Sequence of chain 1.E:
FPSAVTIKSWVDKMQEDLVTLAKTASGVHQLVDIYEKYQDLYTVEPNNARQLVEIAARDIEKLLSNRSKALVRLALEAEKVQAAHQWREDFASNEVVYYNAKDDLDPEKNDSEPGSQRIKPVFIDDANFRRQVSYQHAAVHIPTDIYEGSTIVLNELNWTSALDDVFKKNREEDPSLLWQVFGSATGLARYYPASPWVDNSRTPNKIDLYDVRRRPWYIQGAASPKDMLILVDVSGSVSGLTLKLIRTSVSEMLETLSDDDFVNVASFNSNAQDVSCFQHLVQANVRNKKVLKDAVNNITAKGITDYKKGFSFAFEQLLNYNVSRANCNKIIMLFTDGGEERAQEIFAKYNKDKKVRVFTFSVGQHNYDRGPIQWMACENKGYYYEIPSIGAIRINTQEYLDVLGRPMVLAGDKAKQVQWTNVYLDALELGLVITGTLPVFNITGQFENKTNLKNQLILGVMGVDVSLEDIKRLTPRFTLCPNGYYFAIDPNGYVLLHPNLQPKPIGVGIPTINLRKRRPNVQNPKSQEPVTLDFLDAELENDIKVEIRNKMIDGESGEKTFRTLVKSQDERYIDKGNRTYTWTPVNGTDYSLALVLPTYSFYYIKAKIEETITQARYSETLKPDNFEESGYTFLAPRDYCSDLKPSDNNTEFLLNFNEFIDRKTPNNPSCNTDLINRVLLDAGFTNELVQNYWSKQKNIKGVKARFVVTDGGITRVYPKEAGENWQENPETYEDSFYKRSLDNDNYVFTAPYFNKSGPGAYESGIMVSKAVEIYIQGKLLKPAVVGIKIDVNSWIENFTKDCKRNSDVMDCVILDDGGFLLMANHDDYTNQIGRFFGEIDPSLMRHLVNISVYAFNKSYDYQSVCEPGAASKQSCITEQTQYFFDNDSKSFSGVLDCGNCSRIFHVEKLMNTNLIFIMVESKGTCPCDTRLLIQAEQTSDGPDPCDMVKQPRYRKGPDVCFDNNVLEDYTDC

Binding-site contacts:
Ligand atom C2 contacts residue ASN959 of chain 1.E at 3.1 Å.
Ligand atom O5 contacts residue ASN959 of chain 1.E at 2.4 Å (h-bond).
Ligand atom C3 contacts residue ASN959 of chain 1.E at 4.3 Å.
Ligand atom O6 contacts residue PHE964 of chain 1.E at 4.1 Å.
Ligand atom C5 contacts residue SER961 of chain 1.E at 3.0 Å.
Ligand atom C6 contacts residue SER961 of chain 1.E at 3.3 Å.
Ligand atom C6 contacts residue ASN959 of chain 1.E at 4.1 Å.
Ligand atom O6 contacts residue ASN959 of chain 1.E at 3.9 Å.
Ligand atom N2 contacts residue ASN959 of chain 1.E at 3.4 Å (h-bond).
Ligand atom C1 contacts residue SER961 of chain 1.E at 3.5 Å.
Ligand atom C6 contacts residue PHE964 of chain 1.E at 3.7 Å (hydrophobic).
Ligand atom C4 contacts residue SER961 of chain 1.E at 4.4 Å.
Ligand atom O7 contacts residue ASN959 of chain 1.E at 4.0 Å.
Ligand atom O5 contacts residue SER961 of chain 1.E at 3.1 Å (h-bond).
Ligand atom C5 contacts residue ASN959 of chain 1.E at 3.7 Å.
Ligand atom C7 contacts residue ASN959 of chain 1.E at 3.9 Å.
Ligand atom C1 contacts residue ASN959 of chain 1.E at 1.9 Å.
Ligand atom O6 contacts residue SER961 of chain 1.E at 4.3 Å.

This protein binds this small molecule.
Small molecule (SMILES): CC(=O)N[C@@H]1[C@@H](O)[C@H](O)[C@@H](CO)O[C@H]1O